Binding-site contacts:
Ligand atom C1 contacts residue VAL297 of chain 1.C at 3.5 Å (hydrophobic).
Ligand atom O5 contacts residue ASN285 of chain 1.C at 2.3 Å (h-bond).
Ligand atom C8 contacts residue SER45 of chain 1.C at 3.3 Å.
Ligand atom C8 contacts residue SER46 of chain 1.C at 4.4 Å.
Ligand atom C3 contacts residue ASN285 of chain 1.C at 3.7 Å.
Ligand atom C5 contacts residue ASN285 of chain 1.C at 3.6 Å.
Ligand atom C4 contacts residue ASN285 of chain 1.C at 4.1 Å.
Ligand atom C8 contacts residue VAL297 of chain 1.C at 4.0 Å (hydrophobic).
Ligand atom C3 contacts residue VAL297 of chain 1.C at 4.3 Å (hydrophobic).
Ligand atom C7 contacts residue VAL297 of chain 1.C at 4.1 Å (hydrophobic).
Ligand atom N2 contacts residue VAL297 of chain 1.C at 3.5 Å (h-bond).
Ligand atom O7 contacts residue VAL297 of chain 1.C at 4.5 Å.
Ligand atom N2 contacts residue ASN285 of chain 1.C at 3.0 Å (h-bond).
Ligand atom C2 contacts residue ASN285 of chain 1.C at 2.5 Å.
Ligand atom O7 contacts residue ASN285 of chain 1.C at 2.8 Å (h-bond).
Ligand atom O5 contacts residue ASN298 of chain 1.C at 3.8 Å.
Ligand atom C7 contacts residue ASN285 of chain 1.C at 3.1 Å.
Ligand atom C8 contacts residue ASN285 of chain 1.C at 4.4 Å.
Ligand atom O6 contacts residue ASN285 of chain 1.C at 4.4 Å.
Ligand atom C1 contacts residue ASN285 of chain 1.C at 1.4 Å.
Ligand atom C6 contacts residue ASN298 of chain 1.C at 4.1 Å.
Ligand atom C5 contacts residue ASN298 of chain 1.C at 3.9 Å.
Ligand atom C2 contacts residue VAL297 of chain 1.C at 4.0 Å (hydrophobic).
Ligand atom C1 contacts residue ASN298 of chain 1.C at 4.2 Å.

Sequence of chain 1.C:
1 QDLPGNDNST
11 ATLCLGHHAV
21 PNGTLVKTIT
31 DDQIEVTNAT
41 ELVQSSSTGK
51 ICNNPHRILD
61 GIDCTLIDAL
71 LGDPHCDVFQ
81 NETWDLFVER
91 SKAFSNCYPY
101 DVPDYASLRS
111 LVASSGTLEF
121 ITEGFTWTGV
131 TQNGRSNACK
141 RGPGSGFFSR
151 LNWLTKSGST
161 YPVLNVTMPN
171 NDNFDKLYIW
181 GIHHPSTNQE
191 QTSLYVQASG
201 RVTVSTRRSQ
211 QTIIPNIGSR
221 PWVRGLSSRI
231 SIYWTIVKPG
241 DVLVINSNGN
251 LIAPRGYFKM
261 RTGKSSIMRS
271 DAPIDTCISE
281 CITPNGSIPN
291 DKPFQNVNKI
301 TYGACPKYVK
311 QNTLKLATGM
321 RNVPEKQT

The protein below binds the small molecule below.
Small molecule (SMILES): CC(=O)N[C@@H]1[C@@H](O)[C@H](O)[C@@H](CO)O[C@H]1O